Binding-site contacts:
Ligand atom C19 contacts residue PHE556 of chain 1.B at 3.3 Å (hydrophobic).
Ligand atom C21 contacts residue SER536 of chain 1.B at 3.6 Å.
Ligand atom O6 contacts residue GLU581 of chain 1.B at 3.8 Å.
Ligand atom C13 contacts residue GLU581 of chain 1.B at 4.2 Å.
Ligand atom C1 contacts residue GLN603 of chain 1.B at 3.2 Å.
Ligand atom C10 contacts residue LEU555 of chain 1.B at 4.4 Å (hydrophobic).
Ligand atom C14 contacts residue GLY582 of chain 1.B at 3.9 Å.
Ligand atom C20 contacts residue ARG557 of chain 1.B at 3.2 Å.
Ligand atom C11 contacts residue GLU581 of chain 1.B at 4.1 Å.
Ligand atom C6 contacts residue SER536 of chain 1.B at 3.5 Å.
Ligand atom C10 contacts residue PHE556 of chain 1.B at 4.2 Å (hydrophobic).
Ligand atom C17 contacts residue TYR583 of chain 1.B at 4.0 Å (hydrophobic).
Ligand atom C11 contacts residue PHE556 of chain 1.B at 4.1 Å (hydrophobic).
Ligand atom C4 contacts residue ARG557 of chain 1.B at 3.7 Å.
Ligand atom C6 contacts residue ARG557 of chain 1.B at 4.4 Å.
Ligand atom O1 contacts residue ASP559 of chain 1.B at 4.4 Å.
Ligand atom C19 contacts residue LEU555 of chain 1.B at 3.0 Å (hydrophobic).
Ligand atom C3 contacts residue GLN603 of chain 1.B at 3.1 Å.
Ligand atom O6 contacts residue GLY582 of chain 1.B at 4.2 Å.
Ligand atom C4 contacts residue ASP559 of chain 1.B at 3.6 Å.
Ligand atom C8 contacts residue SER536 of chain 1.B at 4.3 Å.
Ligand atom O1 contacts residue ARG557 of chain 1.B at 4.5 Å.
Ligand atom C17 contacts residue GLY582 of chain 1.B at 3.4 Å.
Ligand atom C12 contacts residue LEU555 of chain 1.B at 4.4 Å (hydrophobic).
Ligand atom C14 contacts residue GLU581 of chain 1.B at 4.3 Å.
Ligand atom O3 contacts residue SER536 of chain 1.B at 4.0 Å.
Ligand atom C10 contacts residue ARG557 of chain 1.B at 4.3 Å.
Ligand atom OH contacts residue GLN603 of chain 1.B at 4.3 Å.
Ligand atom C19 contacts residue ARG557 of chain 1.B at 4.4 Å.
Ligand atom C7 contacts residue SER536 of chain 1.B at 3.5 Å.
Ligand atom O3 contacts residue ARG557 of chain 1.B at 3.8 Å.
Ligand atom C2 contacts residue GLN603 of chain 1.B at 3.0 Å.
Ligand atom O4 contacts residue SER536 of chain 1.B at 3.8 Å.
Ligand atom O2 contacts residue GLN603 of chain 1.B at 4.3 Å.
Ligand atom O7 contacts residue GLU581 of chain 1.B at 4.3 Å.

The small molecule below binds the protein below.
Small molecule (SMILES): C[C@H](CO)OC[C@@H](C)OC[C@@H](C)OC[C@@H](C)OC[C@@H](C)OC[C@H](C)OC[C@@H](C)O

Sequence of chain 1.B:
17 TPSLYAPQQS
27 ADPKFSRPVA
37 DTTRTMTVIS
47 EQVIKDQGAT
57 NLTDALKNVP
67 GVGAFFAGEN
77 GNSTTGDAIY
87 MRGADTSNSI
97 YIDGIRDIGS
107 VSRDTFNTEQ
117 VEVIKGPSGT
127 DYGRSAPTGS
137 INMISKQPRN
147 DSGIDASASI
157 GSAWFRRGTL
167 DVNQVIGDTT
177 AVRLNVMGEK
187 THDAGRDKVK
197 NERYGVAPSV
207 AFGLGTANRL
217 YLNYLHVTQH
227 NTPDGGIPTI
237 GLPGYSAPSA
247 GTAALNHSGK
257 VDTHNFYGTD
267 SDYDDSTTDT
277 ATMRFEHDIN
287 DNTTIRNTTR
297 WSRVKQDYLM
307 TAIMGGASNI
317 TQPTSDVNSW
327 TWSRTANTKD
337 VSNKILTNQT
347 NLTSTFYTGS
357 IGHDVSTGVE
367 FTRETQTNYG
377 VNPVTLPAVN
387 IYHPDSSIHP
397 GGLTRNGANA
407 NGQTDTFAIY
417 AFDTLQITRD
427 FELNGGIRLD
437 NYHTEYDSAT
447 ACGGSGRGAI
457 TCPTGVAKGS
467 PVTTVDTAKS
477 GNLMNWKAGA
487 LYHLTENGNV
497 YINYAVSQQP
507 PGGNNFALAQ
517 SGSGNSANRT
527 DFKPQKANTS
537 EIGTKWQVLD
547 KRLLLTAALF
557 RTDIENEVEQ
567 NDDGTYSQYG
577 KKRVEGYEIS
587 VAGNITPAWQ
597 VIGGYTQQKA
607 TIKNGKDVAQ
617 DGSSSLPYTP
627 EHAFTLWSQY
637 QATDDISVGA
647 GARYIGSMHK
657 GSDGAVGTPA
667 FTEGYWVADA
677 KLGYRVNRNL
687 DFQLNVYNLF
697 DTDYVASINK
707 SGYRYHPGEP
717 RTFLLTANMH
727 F